Sequence of chain 1.B:
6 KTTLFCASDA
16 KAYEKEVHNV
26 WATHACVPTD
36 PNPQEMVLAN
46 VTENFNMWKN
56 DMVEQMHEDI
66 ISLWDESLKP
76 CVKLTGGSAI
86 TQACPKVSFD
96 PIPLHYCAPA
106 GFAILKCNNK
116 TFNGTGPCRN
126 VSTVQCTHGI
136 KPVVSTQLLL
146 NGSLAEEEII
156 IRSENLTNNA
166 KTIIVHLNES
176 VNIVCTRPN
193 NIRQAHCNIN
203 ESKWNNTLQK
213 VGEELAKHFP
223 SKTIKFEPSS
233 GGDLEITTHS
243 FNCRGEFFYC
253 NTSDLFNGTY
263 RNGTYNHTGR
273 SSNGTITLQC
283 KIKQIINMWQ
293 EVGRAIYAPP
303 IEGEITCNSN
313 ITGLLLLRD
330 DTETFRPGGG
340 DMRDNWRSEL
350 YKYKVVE

The protein below binds the small molecule below.
Small molecule (SMILES): CC(=O)N[C@@H]1[C@@H](O)[C@H](O)[C@@H](CO)O[C@H]1O

Binding-site contacts:
Ligand atom O6 contacts residue GLU153 of chain 1.B at 3.2 Å.
Ligand atom C1 contacts residue ILE154 of chain 1.B at 4.0 Å (hydrophobic).
Ligand atom C4 contacts residue ASN173 of chain 1.B at 4.3 Å.
Ligand atom N2 contacts residue ASN173 of chain 1.B at 3.0 Å (h-bond).
Ligand atom O4 contacts residue GLU215 of chain 1.B at 4.0 Å.
Ligand atom C1 contacts residue GLU153 of chain 1.B at 3.9 Å.
Ligand atom C6 contacts residue ILE154 of chain 1.B at 4.2 Å (hydrophobic).
Ligand atom C1 contacts residue GLU152 of chain 1.B at 3.7 Å.
Ligand atom O5 contacts residue GLU153 of chain 1.B at 3.3 Å.
Ligand atom C7 contacts residue ASN173 of chain 1.B at 3.4 Å.
Ligand atom C6 contacts residue GLU216 of chain 1.B at 4.0 Å.
Ligand atom O4 contacts residue LYS212 of chain 1.B at 3.5 Å.
Ligand atom C6 contacts residue LYS212 of chain 1.B at 4.3 Å.
Ligand atom O6 contacts residue GLU216 of chain 1.B at 3.1 Å (salt-bridge).
Ligand atom C4 contacts residue LYS212 of chain 1.B at 4.0 Å.
Ligand atom O5 contacts residue ILE154 of chain 1.B at 3.2 Å (h-bond).
Ligand atom C3 contacts residue LYS212 of chain 1.B at 3.9 Å.
Ligand atom O6 contacts residue ILE154 of chain 1.B at 3.6 Å.
Ligand atom C1 contacts residue ASN173 of chain 1.B at 1.4 Å.
Ligand atom C5 contacts residue ILE154 of chain 1.B at 4.3 Å (hydrophobic).
Ligand atom O5 contacts residue ASN173 of chain 1.B at 2.5 Å (h-bond).
Ligand atom O3 contacts residue LYS212 of chain 1.B at 3.9 Å.
Ligand atom C5 contacts residue LYS212 of chain 1.B at 4.0 Å.
Ligand atom C5 contacts residue ASN173 of chain 1.B at 3.7 Å.
Ligand atom O7 contacts residue ASN173 of chain 1.B at 3.4 Å (h-bond).
Ligand atom C7 contacts residue GLU152 of chain 1.B at 4.4 Å.
Ligand atom C3 contacts residue ASN173 of chain 1.B at 3.9 Å.
Ligand atom O5 contacts residue GLU152 of chain 1.B at 4.1 Å.
Ligand atom O7 contacts residue GLU152 of chain 1.B at 3.7 Å.
Ligand atom C6 contacts residue GLU153 of chain 1.B at 4.4 Å.
Ligand atom C2 contacts residue ASN173 of chain 1.B at 2.6 Å.
Ligand atom C2 contacts residue GLU152 of chain 1.B at 4.1 Å.